Binding-site contacts:
Ligand atom C1 contacts residue TYR126 of chain 1.B at 4.1 Å (hydrophobic).
Ligand atom C6 contacts residue ARG94 of chain 1.B at 4.3 Å.
Ligand atom C6 contacts residue LEU185 of chain 1.B at 4.1 Å (hydrophobic).
Ligand atom C3 contacts residue LEU185 of chain 1.B at 3.7 Å (hydrophobic).
Ligand atom C1' contacts residue TYR126 of chain 1.B at 3.3 Å (hydrophobic).
Ligand atom C6 contacts residue TYR126 of chain 1.B at 4.0 Å (hydrophobic).
Ligand atom C4 contacts residue LEU185 of chain 1.B at 3.8 Å (hydrophobic).
Ligand atom C2 contacts residue LEU185 of chain 1.B at 3.8 Å (hydrophobic).
Ligand atom O1' contacts residue PHE136 of chain 1.B at 4.2 Å.
Ligand atom O1' contacts residue TYR142 of chain 1.B at 2.6 Å (h-bond).
Ligand atom C1' contacts residue TYR142 of chain 1.B at 3.3 Å (hydrophobic).
Ligand atom C2 contacts residue PHE136 of chain 1.B at 3.6 Å (hydrophobic).
Ligand atom O4 contacts residue PHE96 of chain 1.B at 3.9 Å.
Ligand atom O1' contacts residue TYR186 of chain 1.B at 3.8 Å.
Ligand atom C4 contacts residue PHE96 of chain 1.B at 3.7 Å (hydrophobic).
Ligand atom O4 contacts residue VAL76 of chain 1.B at 3.9 Å.
Ligand atom O1' contacts residue SER144 of chain 1.B at 4.1 Å.
Ligand atom C5 contacts residue VAL69 of chain 1.B at 4.5 Å (hydrophobic).
Ligand atom C6 contacts residue PHE96 of chain 1.B at 4.5 Å (hydrophobic).
Ligand atom C3 contacts residue PHE96 of chain 1.B at 4.1 Å (hydrophobic).
Ligand atom O1' contacts residue TYR126 of chain 1.B at 2.6 Å (h-bond).
Ligand atom O1' contacts residue TRP163 of chain 1.B at 3.9 Å.
Ligand atom C1' contacts residue PHE136 of chain 1.B at 4.0 Å (hydrophobic).
Ligand atom C1 contacts residue PHE136 of chain 1.B at 4.2 Å (hydrophobic).
Ligand atom C1 contacts residue LEU185 of chain 1.B at 4.0 Å (hydrophobic).
Ligand atom O4 contacts residue VAL77 of chain 1.B at 3.6 Å.
Ligand atom C3 contacts residue PHE136 of chain 1.B at 4.2 Å (hydrophobic).
Ligand atom C5 contacts residue LEU185 of chain 1.B at 4.0 Å (hydrophobic).
Ligand atom O4 contacts residue LEU185 of chain 1.B at 4.0 Å.
Ligand atom C5 contacts residue PHE96 of chain 1.B at 4.0 Å (hydrophobic).

Sequence of chain 1.B:
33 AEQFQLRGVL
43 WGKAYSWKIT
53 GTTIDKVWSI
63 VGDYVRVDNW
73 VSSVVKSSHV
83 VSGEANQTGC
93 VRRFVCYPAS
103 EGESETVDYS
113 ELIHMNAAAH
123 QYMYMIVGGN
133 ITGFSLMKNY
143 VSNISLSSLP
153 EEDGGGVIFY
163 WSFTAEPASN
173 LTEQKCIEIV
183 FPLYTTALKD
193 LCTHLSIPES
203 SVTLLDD

This small molecule binds to this protein.
Small molecule (SMILES): O=Cc1ccc(O)cc1